Sequence of chain 2.A:
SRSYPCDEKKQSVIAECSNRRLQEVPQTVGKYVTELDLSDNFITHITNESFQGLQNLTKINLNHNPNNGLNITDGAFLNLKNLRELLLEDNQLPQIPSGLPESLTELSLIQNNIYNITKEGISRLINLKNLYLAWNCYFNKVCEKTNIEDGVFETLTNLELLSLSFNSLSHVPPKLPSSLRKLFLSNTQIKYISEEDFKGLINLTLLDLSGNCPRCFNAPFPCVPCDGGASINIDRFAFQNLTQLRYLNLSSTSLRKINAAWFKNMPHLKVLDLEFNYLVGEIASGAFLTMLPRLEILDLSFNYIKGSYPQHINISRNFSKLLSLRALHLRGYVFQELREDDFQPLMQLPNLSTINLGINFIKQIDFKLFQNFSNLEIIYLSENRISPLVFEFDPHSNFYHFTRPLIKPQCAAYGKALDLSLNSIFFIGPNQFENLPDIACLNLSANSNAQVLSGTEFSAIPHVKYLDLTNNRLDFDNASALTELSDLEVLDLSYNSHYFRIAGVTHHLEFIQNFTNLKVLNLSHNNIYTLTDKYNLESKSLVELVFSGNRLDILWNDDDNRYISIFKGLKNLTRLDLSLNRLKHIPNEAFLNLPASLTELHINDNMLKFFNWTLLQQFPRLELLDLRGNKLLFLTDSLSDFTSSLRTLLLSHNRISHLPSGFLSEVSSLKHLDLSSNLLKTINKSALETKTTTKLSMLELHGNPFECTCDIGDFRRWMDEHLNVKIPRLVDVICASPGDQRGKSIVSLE

A small-molecule ligand and the protein it binds are described below.
Small molecule (SMILES): CC(=O)N[C@@H]1[C@@H](O)[C@H](O)[C@@H](CO)O[C@H]1O

Binding-site contacts:
Ligand atom O5 contacts residue SER500 of chain 2.A at 3.5 Å.
Ligand atom C4 contacts residue ASN524 of chain 2.A at 4.2 Å.
Ligand atom C6 contacts residue SER500 of chain 2.A at 4.0 Å.
Ligand atom C1 contacts residue ASN524 of chain 2.A at 1.4 Å.
Ligand atom C3 contacts residue ASN524 of chain 2.A at 3.9 Å.
Ligand atom C5 contacts residue ASN524 of chain 2.A at 3.5 Å.
Ligand atom C1 contacts residue SER500 of chain 2.A at 4.0 Å.
Ligand atom C8 contacts residue ASN524 of chain 2.A at 4.3 Å.
Ligand atom N2 contacts residue ASN524 of chain 2.A at 3.0 Å (h-bond).
Ligand atom C8 contacts residue ALA525 of chain 2.A at 4.0 Å (hydrophobic).
Ligand atom O5 contacts residue ASN524 of chain 2.A at 2.3 Å (h-bond).
Ligand atom C5 contacts residue SER500 of chain 2.A at 4.1 Å.
Ligand atom O6 contacts residue SER500 of chain 2.A at 4.0 Å.
Ligand atom N2 contacts residue SER526 of chain 2.A at 4.5 Å.
Ligand atom C2 contacts residue ASN524 of chain 2.A at 2.5 Å.
Ligand atom O7 contacts residue ASN524 of chain 2.A at 4.0 Å.
Ligand atom C7 contacts residue ASN524 of chain 2.A at 3.7 Å.